Sequence of chain 39.A:
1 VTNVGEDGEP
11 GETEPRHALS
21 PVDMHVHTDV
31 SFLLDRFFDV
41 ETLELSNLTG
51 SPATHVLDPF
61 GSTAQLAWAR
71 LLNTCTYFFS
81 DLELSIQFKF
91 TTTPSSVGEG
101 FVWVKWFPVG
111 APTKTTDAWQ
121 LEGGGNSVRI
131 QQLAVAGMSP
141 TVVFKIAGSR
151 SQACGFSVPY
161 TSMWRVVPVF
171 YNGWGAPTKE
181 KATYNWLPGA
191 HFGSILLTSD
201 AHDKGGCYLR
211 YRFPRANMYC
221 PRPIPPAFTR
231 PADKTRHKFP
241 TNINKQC

Sequence of chain 38.A:
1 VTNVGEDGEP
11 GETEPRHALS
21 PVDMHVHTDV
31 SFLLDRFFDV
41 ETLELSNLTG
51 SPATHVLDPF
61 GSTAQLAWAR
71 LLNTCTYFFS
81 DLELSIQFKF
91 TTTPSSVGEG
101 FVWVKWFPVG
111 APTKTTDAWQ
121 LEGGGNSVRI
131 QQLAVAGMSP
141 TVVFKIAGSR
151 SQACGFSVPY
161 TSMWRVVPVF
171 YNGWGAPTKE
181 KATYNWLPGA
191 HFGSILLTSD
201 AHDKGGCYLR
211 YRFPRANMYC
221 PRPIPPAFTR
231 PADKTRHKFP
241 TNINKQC

Binding-site contacts:
Ligand atom C11 contacts residue GLN65 of chain 39.A at 3.7 Å.
Ligand atom C10 contacts residue ALA64 of chain 39.A at 4.5 Å (hydrophobic).
Ligand atom C4 contacts residue ALA118 of chain 38.A at 4.0 Å (hydrophobic).
Ligand atom C11 contacts residue TRP119 of chain 38.A at 4.4 Å (hydrophobic).
Ligand atom C7 contacts residue ALA118 of chain 38.A at 3.6 Å (hydrophobic).
Ligand atom O10 contacts residue ALA64 of chain 39.A at 3.8 Å.
Ligand atom C1 contacts residue ARG129 of chain 38.A at 4.0 Å.
Ligand atom C11 contacts residue ALA118 of chain 38.A at 3.9 Å (hydrophobic).
Ligand atom C10 contacts residue GLN65 of chain 39.A at 4.5 Å.
Ligand atom C9 contacts residue TRP119 of chain 38.A at 4.3 Å (hydrophobic).
Ligand atom O1B contacts residue ARG129 of chain 38.A at 3.9 Å.
Ligand atom O9 contacts residue GLN120 of chain 38.A at 3.5 Å (h-bond).
Ligand atom O8 contacts residue TRP119 of chain 38.A at 3.8 Å.
Ligand atom O1A contacts residue ARG129 of chain 38.A at 3.3 Å (salt-bridge).
Ligand atom C11 contacts residue GLN132 of chain 38.A at 4.3 Å.
Ligand atom N5 contacts residue ALA118 of chain 38.A at 2.8 Å (h-bond).
Ligand atom O10 contacts residue GLN65 of chain 39.A at 4.0 Å.
Ligand atom C8 contacts residue GLN120 of chain 38.A at 4.1 Å.
Ligand atom O8 contacts residue ALA118 of chain 38.A at 3.8 Å.
Ligand atom C8 contacts residue ALA118 of chain 38.A at 4.3 Å (hydrophobic).
Ligand atom O1A contacts residue ALA118 of chain 38.A at 4.5 Å.
Ligand atom O9 contacts residue THR42 of chain 39.A at 4.0 Å.
Ligand atom C10 contacts residue ALA118 of chain 38.A at 3.8 Å (hydrophobic).
Ligand atom C5 contacts residue ALA118 of chain 38.A at 3.6 Å (hydrophobic).
Ligand atom O8 contacts residue GLN120 of chain 38.A at 2.8 Å (h-bond).
Ligand atom C6 contacts residue ALA118 of chain 38.A at 3.4 Å (hydrophobic).

The protein below binds the small molecule below.
Small molecule (SMILES): CC(=O)N[C@H]1[C@H]([C@H](O)[C@H](O)CO)O[C@@](O[C@H]2[C@@H](O)[C@@H](CO)O[C@@H](O[C@H]3[C@H](O)[C@@H](O)[C@@H](O)O[C@@H]3CO)[C@@H]2O)(C(=O)O)C[C@@H]1O